Binding-site contacts:
Ligand atom CAI contacts residue PHE261 of chain 1.C at 3.8 Å (hydrophobic).
Ligand atom CAD contacts residue HEM1 of chain 1.L at 3.9 Å.
Ligand atom CAE contacts residue ALA262 of chain 1.C at 3.8 Å (hydrophobic).
Ligand atom CLAY contacts residue PHE84 of chain 1.C at 4.1 Å.
Ligand atom CAE contacts residue ALA258 of chain 1.C at 3.8 Å (hydrophobic).
Ligand atom CAT contacts residue TYR82 of chain 1.C at 3.2 Å (hydrophobic).
Ligand atom CAQ contacts residue HEM1 of chain 1.L at 3.0 Å.
Ligand atom CAS contacts residue VAL334 of chain 1.C at 4.2 Å (hydrophobic).
Ligand atom NAO contacts residue HEM1 of chain 1.L at 4.2 Å.
Ligand atom CAM contacts residue HEM1 of chain 1.L at 3.0 Å.
Ligand atom CAD contacts residue ALA258 of chain 1.C at 4.3 Å (hydrophobic).
Ligand atom CAP contacts residue LEU331 of chain 1.C at 4.1 Å (hydrophobic).
Ligand atom NAN contacts residue ALA262 of chain 1.C at 4.2 Å.
Ligand atom CAU contacts residue HEM1 of chain 1.L at 4.2 Å.
Ligand atom CAB contacts residue HEM1 of chain 1.L at 4.2 Å.
Ligand atom CAS contacts residue HEM1 of chain 1.L at 3.7 Å.
Ligand atom CLAY contacts residue SER85 of chain 1.C at 4.3 Å.
Ligand atom CAG contacts residue HIS265 of chain 1.C at 3.5 Å.
Ligand atom CAF contacts residue HEM1 of chain 1.L at 4.3 Å.
Ligand atom CAA contacts residue TYR95 of chain 1.C at 3.4 Å (hydrophobic).
Ligand atom CAS contacts residue LEU331 of chain 1.C at 4.0 Å (hydrophobic).
Ligand atom CAP contacts residue THR266 of chain 1.C at 3.7 Å.
Ligand atom NAO contacts residue ALA262 of chain 1.C at 4.2 Å.
Ligand atom NAN contacts residue HEM1 of chain 1.L at 2.1 Å.
Ligand atom CAQ contacts residue LEU331 of chain 1.C at 4.2 Å (hydrophobic).
Ligand atom CAP contacts residue HEM1 of chain 1.L at 4.2 Å.
Ligand atom CAF contacts residue ALA258 of chain 1.C at 3.5 Å (hydrophobic).
Ligand atom CAQ contacts residue ALA262 of chain 1.C at 3.6 Å (hydrophobic).
Ligand atom CAB contacts residue VAL94 of chain 1.C at 4.2 Å (hydrophobic).
Ligand atom CAU contacts residue LEU331 of chain 1.C at 3.6 Å (hydrophobic).
Ligand atom CAV contacts residue TYR82 of chain 1.C at 3.4 Å (hydrophobic).
Ligand atom CAS contacts residue TYR82 of chain 1.C at 4.1 Å (hydrophobic).
Ligand atom CAQ contacts residue THR266 of chain 1.C at 3.4 Å.
Ligand atom CAT contacts residue HEM1 of chain 1.L at 4.3 Å.
Ligand atom CAK contacts residue PHE89 of chain 1.C at 4.2 Å (hydrophobic).
Ligand atom CLAY contacts residue TYR95 of chain 1.C at 3.8 Å.
Ligand atom CAB contacts residue TYR95 of chain 1.C at 3.4 Å (hydrophobic).
Ligand atom CAH contacts residue HIS265 of chain 1.C at 3.5 Å.
Ligand atom CLAY contacts residue PHE89 of chain 1.C at 4.3 Å.
Ligand atom CAP contacts residue ALA262 of chain 1.C at 3.5 Å (hydrophobic).

The small molecule below binds the protein below.
Small molecule (SMILES): Clc1ccccc1C(c1ccccc1)(c1ccccc1)n1ccnc1

Sequence of chain 1.C:
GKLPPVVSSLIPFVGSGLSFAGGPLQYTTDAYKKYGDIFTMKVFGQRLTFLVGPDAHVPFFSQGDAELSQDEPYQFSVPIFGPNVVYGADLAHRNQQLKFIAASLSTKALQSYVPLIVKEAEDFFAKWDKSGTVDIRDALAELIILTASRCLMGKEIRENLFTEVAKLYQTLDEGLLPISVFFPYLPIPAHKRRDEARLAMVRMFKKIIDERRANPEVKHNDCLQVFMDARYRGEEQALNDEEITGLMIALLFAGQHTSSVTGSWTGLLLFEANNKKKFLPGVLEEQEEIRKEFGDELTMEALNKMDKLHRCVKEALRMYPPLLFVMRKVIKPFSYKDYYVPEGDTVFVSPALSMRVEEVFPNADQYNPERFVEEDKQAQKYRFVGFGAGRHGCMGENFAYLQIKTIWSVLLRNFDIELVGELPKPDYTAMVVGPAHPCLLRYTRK